Sequence of chain 1.A:
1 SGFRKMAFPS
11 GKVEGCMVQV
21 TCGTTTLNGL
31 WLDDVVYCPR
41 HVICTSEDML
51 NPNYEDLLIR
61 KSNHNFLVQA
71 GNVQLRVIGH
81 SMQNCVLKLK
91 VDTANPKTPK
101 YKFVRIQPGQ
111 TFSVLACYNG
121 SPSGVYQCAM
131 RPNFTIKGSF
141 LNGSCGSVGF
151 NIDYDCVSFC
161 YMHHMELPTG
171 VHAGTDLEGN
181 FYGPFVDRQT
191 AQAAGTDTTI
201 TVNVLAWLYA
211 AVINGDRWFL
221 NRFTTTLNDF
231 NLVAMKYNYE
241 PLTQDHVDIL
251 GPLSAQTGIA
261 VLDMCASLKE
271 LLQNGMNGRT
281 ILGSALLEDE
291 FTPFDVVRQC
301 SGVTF

Binding-site contacts:
Ligand atom OBW contacts residue PRO168 of chain 1.A at 3.0 Å.
Ligand atom CAI contacts residue CYS145 of chain 1.A at 1.8 Å (hydrophobic).
Ligand atom CBO contacts residue ALA191 of chain 1.A at 3.6 Å (hydrophobic).
Ligand atom CBN contacts residue THR190 of chain 1.A at 3.6 Å.
Ligand atom CBJ contacts residue ARG188 of chain 1.A at 3.4 Å.
Ligand atom OBR contacts residue CYS145 of chain 1.A at 2.6 Å (h-bond).
Ligand atom CBK contacts residue GLN192 of chain 1.A at 3.3 Å.
Ligand atom CG contacts residue MET49 of chain 1.A at 3.4 Å (hydrophobic).
Ligand atom NAE contacts residue HIS164 of chain 1.A at 3.0 Å (h-bond).
Ligand atom CBI contacts residue ARG188 of chain 1.A at 3.6 Å.
Ligand atom OBU contacts residue GLN189 of chain 1.A at 3.0 Å (h-bond).
Ligand atom OBT contacts residue GLU166 of chain 1.A at 3.0 Å (salt-bridge).
Ligand atom OBS contacts residue CYS145 of chain 1.A at 3.0 Å (h-bond).
Ligand atom CBO contacts residue THR190 of chain 1.A at 3.6 Å.
Ligand atom OBT contacts residue MET165 of chain 1.A at 3.2 Å.
Ligand atom CAP contacts residue ASN142 of chain 1.A at 3.7 Å.
Ligand atom CAN contacts residue THR26 of chain 1.A at 3.2 Å.
Ligand atom OBR contacts residue HIS41 of chain 1.A at 2.5 Å (h-bond).
Ligand atom CB contacts residue MET49 of chain 1.A at 3.5 Å (hydrophobic).
Ligand atom CBE contacts residue MET49 of chain 1.A at 3.3 Å (hydrophobic).
Ligand atom NAF contacts residue ALA191 of chain 1.A at 3.6 Å.
Ligand atom CAP contacts residue GLY143 of chain 1.A at 3.4 Å.
Ligand atom OBS contacts residue SER144 of chain 1.A at 3.2 Å (h-bond).
Ligand atom CAI contacts residue HIS41 of chain 1.A at 3.6 Å.
Ligand atom CAM contacts residue CYS145 of chain 1.A at 2.7 Å (hydrophobic).
Ligand atom NAG contacts residue ALA191 of chain 1.A at 3.6 Å.
Ligand atom OBS contacts residue GLY143 of chain 1.A at 2.9 Å (h-bond).
Ligand atom NAC contacts residue GLU166 of chain 1.A at 2.9 Å (salt-bridge).
Ligand atom CBH contacts residue GLU166 of chain 1.A at 3.6 Å.
Ligand atom CA contacts residue HIS164 of chain 1.A at 3.5 Å.
Ligand atom CAY contacts residue GLU166 of chain 1.A at 3.6 Å.
Ligand atom CBA contacts residue GLU166 of chain 1.A at 3.6 Å.
Ligand atom NAF contacts residue THR190 of chain 1.A at 3.3 Å.
Ligand atom CAJ contacts residue CYS145 of chain 1.A at 3.2 Å (hydrophobic).
Ligand atom CBO contacts residue GLN189 of chain 1.A at 3.7 Å.
Ligand atom NAE contacts residue CYS145 of chain 1.A at 3.1 Å (h-bond).
Ligand atom CD2 contacts residue MET49 of chain 1.A at 3.4 Å (hydrophobic).
Ligand atom CBB contacts residue THR190 of chain 1.A at 3.7 Å.
Ligand atom CAH contacts residue CYS145 of chain 1.A at 2.7 Å (hydrophobic).
Ligand atom CAO contacts residue THR26 of chain 1.A at 3.4 Å.

This protein binds this small molecule.
Small molecule (SMILES): CCC[C@H](NC(=O)[C@@H]1[C@H]2CCC[C@H]2CN1C(=O)[C@@H](NC(=O)[C@@H](NC(=O)c1cnccn1)C1CCCCC1)C(C)(C)C)[C@@H](O)C(=O)NC1CC1